The small molecule below binds the protein below.
Small molecule (SMILES): O=C(O)[C@@H]1CCCN1

Binding-site contacts:
Ligand atom CD contacts residue ARG124 of chain 2.A at 3.1 Å.
Ligand atom CG contacts residue LYS125 of chain 2.A at 3.7 Å.
Ligand atom CG contacts residue PRO123 of chain 2.A at 4.4 Å (hydrophobic).
Ligand atom O contacts residue ARG124 of chain 2.A at 4.1 Å.
Ligand atom CA contacts residue LYS125 of chain 2.A at 4.2 Å.
Ligand atom CG contacts residue ARG124 of chain 2.A at 3.9 Å.
Ligand atom N contacts residue ARG124 of chain 2.A at 3.8 Å.
Ligand atom C contacts residue ARG124 of chain 2.A at 4.4 Å.
Ligand atom CB contacts residue ARG124 of chain 2.A at 4.3 Å.
Ligand atom N contacts residue LYS125 of chain 2.A at 2.8 Å (salt-bridge).
Ligand atom CD contacts residue LYS125 of chain 2.A at 2.9 Å.

Sequence of chain 2.A:
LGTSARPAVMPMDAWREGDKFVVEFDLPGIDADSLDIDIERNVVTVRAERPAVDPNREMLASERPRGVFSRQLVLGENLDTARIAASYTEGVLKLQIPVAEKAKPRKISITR